Sequence of chain 3.A:
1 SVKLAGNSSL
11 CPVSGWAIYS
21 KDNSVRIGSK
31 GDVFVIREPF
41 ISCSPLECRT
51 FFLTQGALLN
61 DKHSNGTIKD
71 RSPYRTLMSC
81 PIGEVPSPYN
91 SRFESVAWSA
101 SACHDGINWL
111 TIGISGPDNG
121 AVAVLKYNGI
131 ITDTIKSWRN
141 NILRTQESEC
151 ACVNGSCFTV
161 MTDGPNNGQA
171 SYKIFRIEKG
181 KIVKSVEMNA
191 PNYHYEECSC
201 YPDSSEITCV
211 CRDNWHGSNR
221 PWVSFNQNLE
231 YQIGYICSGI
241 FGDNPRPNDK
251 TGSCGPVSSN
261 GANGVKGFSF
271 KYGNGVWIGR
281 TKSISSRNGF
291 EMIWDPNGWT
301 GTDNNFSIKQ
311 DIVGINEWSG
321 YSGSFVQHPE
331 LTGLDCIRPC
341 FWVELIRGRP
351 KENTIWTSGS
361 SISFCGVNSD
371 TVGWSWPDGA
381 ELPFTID

Binding-site contacts:
Ligand atom C3 contacts residue GLU38 of chain 3.A at 3.7 Å.
Ligand atom O1A contacts residue TYR321 of chain 3.A at 3.4 Å (h-bond).
Ligand atom C1 contacts residue ARG37 of chain 3.A at 4.0 Å.
Ligand atom C1 contacts residue TYR321 of chain 3.A at 3.0 Å (hydrophobic).
Ligand atom C82 contacts residue ARG144 of chain 3.A at 3.8 Å.
Ligand atom C7 contacts residue GLU197 of chain 3.A at 3.8 Å.
Ligand atom C4 contacts residue ASP70 of chain 3.A at 3.6 Å.
Ligand atom C91 contacts residue ARG212 of chain 3.A at 3.8 Å.
Ligand atom C4 contacts residue GLU38 of chain 3.A at 3.6 Å.
Ligand atom C91 contacts residue ASN214 of chain 3.A at 3.8 Å.
Ligand atom C81 contacts residue ARG144 of chain 3.A at 3.4 Å.
Ligand atom O1B contacts residue ARG287 of chain 3.A at 2.9 Å (salt-bridge).
Ligand atom O1B contacts residue ARG212 of chain 3.A at 3.0 Å (salt-bridge).
Ligand atom O10 contacts residue ASP70 of chain 3.A at 3.3 Å.
Ligand atom C9 contacts residue GLU197 of chain 3.A at 3.9 Å.
Ligand atom C7 contacts residue ARG212 of chain 3.A at 3.7 Å.
Ligand atom C3 contacts residue TYR321 of chain 3.A at 3.3 Å (hydrophobic).
Ligand atom C4 contacts residue GLU197 of chain 3.A at 4.0 Å.
Ligand atom N4 contacts residue ASP70 of chain 3.A at 3.1 Å (salt-bridge).
Ligand atom C2 contacts residue TYR321 of chain 3.A at 2.8 Å (hydrophobic).
Ligand atom O1B contacts residue TYR321 of chain 3.A at 3.5 Å (h-bond).
Ligand atom O10 contacts residue ARG71 of chain 3.A at 2.8 Å (salt-bridge).
Ligand atom C1 contacts residue ARG212 of chain 3.A at 3.7 Å.
Ligand atom C6 contacts residue TYR321 of chain 3.A at 3.8 Å (hydrophobic).
Ligand atom O1A contacts residue ARG287 of chain 3.A at 2.9 Å (salt-bridge).
Ligand atom C4 contacts residue TYR321 of chain 3.A at 3.6 Å (hydrophobic).
Ligand atom C7 contacts residue TYR321 of chain 3.A at 3.2 Å (hydrophobic).
Ligand atom C81 contacts residue ASN166 of chain 3.A at 3.9 Å.
Ligand atom N4 contacts residue GLU38 of chain 3.A at 2.8 Å (salt-bridge).
Ligand atom C2 contacts residue ARG212 of chain 3.A at 4.0 Å.
Ligand atom C9 contacts residue GLU196 of chain 3.A at 3.6 Å.
Ligand atom C91 contacts residue GLU196 of chain 3.A at 3.7 Å.
Ligand atom C5 contacts residue ASP70 of chain 3.A at 3.9 Å.
Ligand atom C11 contacts residue TRP98 of chain 3.A at 3.9 Å (hydrophobic).
Ligand atom O1A contacts residue ARG37 of chain 3.A at 2.9 Å (salt-bridge).
Ligand atom C3 contacts residue ASP70 of chain 3.A at 3.3 Å.
Ligand atom C3 contacts residue ARG37 of chain 3.A at 3.7 Å.
Ligand atom C1 contacts residue ARG287 of chain 3.A at 3.6 Å.
Ligand atom C6 contacts residue GLU197 of chain 3.A at 3.5 Å.
Ligand atom C10 contacts residue ARG71 of chain 3.A at 3.8 Å.

A protein and the small-molecule ligand that binds it are described below.
Small molecule (SMILES): CCC(CC)O[C@@H]1C=C(C(=O)O)C[C@H](N)[C@H]1NC(C)=O